This protein binds this small molecule.
Small molecule (SMILES): CC(=O)N[C@@H]1[C@@H](O)[C@H](O)[C@@H](CO)O[C@H]1O

Sequence of chain 1.D:
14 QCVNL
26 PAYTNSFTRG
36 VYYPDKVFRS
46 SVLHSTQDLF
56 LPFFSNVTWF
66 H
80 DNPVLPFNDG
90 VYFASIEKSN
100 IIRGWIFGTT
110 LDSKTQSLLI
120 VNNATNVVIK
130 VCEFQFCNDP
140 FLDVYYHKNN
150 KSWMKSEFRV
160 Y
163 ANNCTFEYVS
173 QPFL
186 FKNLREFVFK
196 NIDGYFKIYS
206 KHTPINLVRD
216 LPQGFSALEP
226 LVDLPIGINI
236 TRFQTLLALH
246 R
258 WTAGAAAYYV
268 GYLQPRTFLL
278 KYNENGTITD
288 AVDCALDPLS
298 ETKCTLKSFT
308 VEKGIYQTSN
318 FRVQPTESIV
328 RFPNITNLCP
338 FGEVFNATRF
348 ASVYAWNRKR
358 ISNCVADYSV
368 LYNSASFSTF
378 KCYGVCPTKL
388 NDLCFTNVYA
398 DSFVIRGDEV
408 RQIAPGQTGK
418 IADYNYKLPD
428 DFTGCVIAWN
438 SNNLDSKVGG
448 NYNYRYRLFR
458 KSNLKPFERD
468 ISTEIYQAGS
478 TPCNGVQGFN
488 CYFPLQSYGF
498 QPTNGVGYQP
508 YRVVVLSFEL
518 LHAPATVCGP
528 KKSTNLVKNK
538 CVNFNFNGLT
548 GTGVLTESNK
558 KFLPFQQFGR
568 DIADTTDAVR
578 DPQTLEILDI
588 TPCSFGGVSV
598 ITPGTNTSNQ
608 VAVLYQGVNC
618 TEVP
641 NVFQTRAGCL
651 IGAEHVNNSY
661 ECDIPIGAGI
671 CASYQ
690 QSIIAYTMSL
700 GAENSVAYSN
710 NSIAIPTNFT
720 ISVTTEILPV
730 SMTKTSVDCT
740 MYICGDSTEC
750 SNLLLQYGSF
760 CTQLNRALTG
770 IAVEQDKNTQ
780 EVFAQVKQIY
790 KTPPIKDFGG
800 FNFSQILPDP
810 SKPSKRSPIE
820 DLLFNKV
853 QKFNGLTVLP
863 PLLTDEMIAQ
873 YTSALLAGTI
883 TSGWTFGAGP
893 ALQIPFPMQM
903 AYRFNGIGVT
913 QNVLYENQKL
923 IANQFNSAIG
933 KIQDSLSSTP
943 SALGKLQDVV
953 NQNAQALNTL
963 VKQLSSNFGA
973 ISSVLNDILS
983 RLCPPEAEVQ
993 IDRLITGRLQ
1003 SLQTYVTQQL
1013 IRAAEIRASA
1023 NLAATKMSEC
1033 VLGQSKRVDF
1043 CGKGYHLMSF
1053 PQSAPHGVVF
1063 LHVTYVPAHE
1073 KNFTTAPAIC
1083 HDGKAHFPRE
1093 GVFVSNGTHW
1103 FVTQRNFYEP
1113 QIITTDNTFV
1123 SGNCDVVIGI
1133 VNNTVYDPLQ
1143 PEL

Binding-site contacts:
Ligand atom C2 contacts residue ASN717 of chain 1.D at 2.5 Å.
Ligand atom O5 contacts residue ASN717 of chain 1.D at 2.4 Å (h-bond).
Ligand atom C3 contacts residue ASN717 of chain 1.D at 3.8 Å.
Ligand atom N2 contacts residue ASN717 of chain 1.D at 2.9 Å (h-bond).
Ligand atom C5 contacts residue ASN717 of chain 1.D at 3.7 Å.
Ligand atom C7 contacts residue ASN717 of chain 1.D at 3.5 Å.
Ligand atom C3 contacts residue LEU922 of chain 1.D at 4.4 Å (hydrophobic).
Ligand atom O7 contacts residue ASN717 of chain 1.D at 3.6 Å (h-bond).
Ligand atom C1 contacts residue ASN717 of chain 1.D at 1.5 Å.
Ligand atom C1 contacts residue LEU922 of chain 1.D at 4.5 Å (hydrophobic).
Ligand atom C4 contacts residue ASN717 of chain 1.D at 4.2 Å.
Ligand atom O6 contacts residue GLN926 of chain 1.D at 3.8 Å.
Ligand atom O5 contacts residue HIS1071 of chain 1.D at 4.2 Å.